Binding-site contacts:
Ligand atom C11 contacts residue ILE102 of chain 1.A at 3.6 Å (hydrophobic).
Ligand atom C34 contacts residue LEU76 of chain 1.A at 3.4 Å (hydrophobic).
Ligand atom N05 contacts residue 8N41 of chain 1.D at 3.9 Å.
Ligand atom C03 contacts residue TRP106 of chain 1.A at 3.9 Å (hydrophobic).
Ligand atom F37 contacts residue LEU76 of chain 1.A at 3.2 Å.
Ligand atom C07 contacts residue LEU107 of chain 1.A at 3.9 Å (hydrophobic).
Ligand atom C08 contacts residue 8N41 of chain 1.D at 3.7 Å.
Ligand atom C09 contacts residue LEU107 of chain 1.A at 4.1 Å (hydrophobic).
Ligand atom C32 contacts residue PRO189 of chain 1.A at 4.0 Å (hydrophobic).
Ligand atom F36 contacts residue PHE186 of chain 1.A at 3.2 Å.
Ligand atom C30 contacts residue PHE186 of chain 1.A at 3.7 Å (hydrophobic).
Ligand atom F36 contacts residue LEU76 of chain 1.A at 3.4 Å.
Ligand atom C27 contacts residue PRO189 of chain 1.A at 4.0 Å (hydrophobic).
Ligand atom C32 contacts residue 8N41 of chain 1.D at 3.0 Å.
Ligand atom F36 contacts residue PHE73 of chain 1.A at 3.5 Å.
Ligand atom C29 contacts residue PHE186 of chain 1.A at 3.9 Å (hydrophobic).
Ligand atom O15 contacts residue 8N41 of chain 1.D at 3.9 Å.
Ligand atom C02 contacts residue ALA136 of chain 1.A at 4.0 Å (hydrophobic).
Ligand atom C17 contacts residue 8N41 of chain 1.D at 3.6 Å.
Ligand atom C22 contacts residue 8N41 of chain 1.D at 3.5 Å.
Ligand atom F35 contacts residue PRO189 of chain 1.A at 3.5 Å.
Ligand atom F35 contacts residue 8N41 of chain 1.D at 3.2 Å.
Ligand atom C31 contacts residue 8N41 of chain 1.D at 3.1 Å.
Ligand atom C29 contacts residue ILE41 of chain 1.A at 3.4 Å (hydrophobic).
Ligand atom C13 contacts residue TRP106 of chain 1.A at 3.6 Å (hydrophobic).
Ligand atom N16 contacts residue 8N41 of chain 1.D at 3.4 Å.
Ligand atom C02 contacts residue TRP106 of chain 1.A at 3.8 Å (hydrophobic).
Ligand atom F35 contacts residue PHE186 of chain 1.A at 4.0 Å.
Ligand atom F37 contacts residue 8N41 of chain 1.D at 2.8 Å.
Ligand atom C34 contacts residue 8N41 of chain 1.D at 2.9 Å.
Ligand atom O25 contacts residue 8N41 of chain 1.D at 3.5 Å.
Ligand atom C30 contacts residue ILE41 of chain 1.A at 3.4 Å (hydrophobic).
Ligand atom C14 contacts residue 8N41 of chain 1.D at 3.8 Å.
Ligand atom C21 contacts residue 8N41 of chain 1.D at 3.6 Å.
Ligand atom F35 contacts residue LEU76 of chain 1.A at 3.0 Å.
Ligand atom C12 contacts residue 8N41 of chain 1.D at 3.8 Å.
Ligand atom C19 contacts residue PRO189 of chain 1.A at 3.9 Å (hydrophobic).
Ligand atom O33 contacts residue 8N41 of chain 1.D at 2.3 Å.
Ligand atom C20 contacts residue 8N41 of chain 1.D at 3.9 Å.
Ligand atom F37 contacts residue LEU80 of chain 1.A at 3.4 Å.

This small molecule binds to this protein.
Small molecule (SMILES): O=C(O)c1ccc(NC(=O)c2cccc(CC3CCCCC3)n2)c(Nc2cccc(OC(F)(F)F)c2)c1

Sequence of chain 1.A:
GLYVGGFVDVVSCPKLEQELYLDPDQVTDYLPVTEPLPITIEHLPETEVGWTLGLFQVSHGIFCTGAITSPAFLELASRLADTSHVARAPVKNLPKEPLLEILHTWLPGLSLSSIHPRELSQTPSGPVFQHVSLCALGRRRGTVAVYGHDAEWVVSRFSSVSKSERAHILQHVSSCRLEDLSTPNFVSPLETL